Binding-site contacts:
Ligand atom B contacts residue GLY67 of chain 1.BA at 4.0 Å.
Ligand atom N contacts residue THR21 of chain 1.BA at 3.8 Å.
Ligand atom C2 contacts residue GLY67 of chain 1.BA at 3.6 Å.
Ligand atom N3 contacts residue ALA69 of chain 1.BA at 3.4 Å (h-bond).
Ligand atom C1 contacts residue SER66 of chain 1.BA at 4.1 Å.
Ligand atom N2 contacts residue ALA69 of chain 1.BA at 3.9 Å.
Ligand atom C7 contacts residue SER41 of chain 1.BA at 3.1 Å.
Ligand atom C4 contacts residue SER66 of chain 1.BA at 4.0 Å.
Ligand atom B contacts residue LYS53 of chain 1.BA at 4.0 Å.
Ligand atom C3 contacts residue PHE51 of chain 1.BA at 3.8 Å (hydrophobic).
Ligand atom C3 contacts residue VAL40 of chain 1.BA at 3.7 Å (hydrophobic).
Ligand atom C1 contacts residue THR21 of chain 1.BA at 3.0 Å.
Ligand atom O contacts residue VAL40 of chain 1.BA at 3.4 Å.
Ligand atom O5 contacts residue THR21 of chain 1.BA at 2.5 Å (h-bond).
Ligand atom C1 contacts residue LYS53 of chain 1.BA at 4.0 Å.
Ligand atom C4 contacts residue LEU65 of chain 1.BA at 3.8 Å (hydrophobic).
Ligand atom O5 contacts residue SER66 of chain 1.BA at 4.0 Å.
Ligand atom B contacts residue THR21 of chain 1.BA at 1.4 Å.
Ligand atom C4 contacts residue ALA69 of chain 1.BA at 4.0 Å (hydrophobic).
Ligand atom C5 contacts residue SER41 of chain 1.BA at 3.9 Å.
Ligand atom O contacts residue SER41 of chain 1.BA at 2.8 Å (h-bond).
Ligand atom C contacts residue THR21 of chain 1.BA at 2.4 Å.
Ligand atom C3 contacts residue ALA69 of chain 1.BA at 3.7 Å (hydrophobic).
Ligand atom C5 contacts residue GLY67 of chain 1.BA at 3.7 Å.
Ligand atom C6 contacts residue SER41 of chain 1.BA at 3.6 Å.
Ligand atom C2 contacts residue ALA69 of chain 1.BA at 3.8 Å (hydrophobic).
Ligand atom O5 contacts residue GLY67 of chain 1.BA at 2.9 Å (h-bond).
Ligand atom O1 contacts residue GLY43 of chain 1.BA at 3.5 Å (h-bond).
Ligand atom C contacts residue GLY67 of chain 1.BA at 3.5 Å.
Ligand atom N3 contacts residue GLY67 of chain 1.BA at 3.7 Å.
Ligand atom N contacts residue GLY67 of chain 1.BA at 2.8 Å (h-bond).
Ligand atom C17 contacts residue GLY43 of chain 1.BA at 3.7 Å.
Ligand atom C contacts residue LYS53 of chain 1.BA at 3.9 Å.
Ligand atom O6 contacts residue THR21 of chain 1.BA at 2.4 Å (h-bond).
Ligand atom O2 contacts residue GLY43 of chain 1.BA at 3.6 Å.
Ligand atom N1 contacts residue SER41 of chain 1.BA at 3.8 Å.
Ligand atom C6 contacts residue GLY67 of chain 1.BA at 3.9 Å.
Ligand atom O contacts residue ARG39 of chain 1.BA at 4.1 Å.
Ligand atom C4 contacts residue PHE51 of chain 1.BA at 4.1 Å (hydrophobic).
Ligand atom C1 contacts residue GLY67 of chain 1.BA at 3.3 Å.

The protein below binds the small molecule below.
Small molecule (SMILES): COc1ccc(C(=O)NCCn2cc(C(=O)N[C@@H](CC(C)C)B(O)O)nn2)c(OC)c1OC

Sequence of chain 1.BA:
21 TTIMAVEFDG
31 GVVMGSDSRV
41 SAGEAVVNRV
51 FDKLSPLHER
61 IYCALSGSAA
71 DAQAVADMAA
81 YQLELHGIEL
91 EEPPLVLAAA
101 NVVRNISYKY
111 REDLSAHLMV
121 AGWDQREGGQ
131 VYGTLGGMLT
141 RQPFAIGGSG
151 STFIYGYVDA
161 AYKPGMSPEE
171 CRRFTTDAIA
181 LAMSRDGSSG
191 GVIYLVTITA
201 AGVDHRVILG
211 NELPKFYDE